Binding-site contacts:
Ligand atom C10 contacts residue ASP46 of chain 1.A at 3.4 Å.
Ligand atom C10 contacts residue GLU421 of chain 1.A at 3.8 Å.
Ligand atom C1 contacts residue PHE422 of chain 1.A at 3.3 Å (hydrophobic).
Ligand atom C18 contacts residue TRP56 of chain 1.A at 3.8 Å (hydrophobic).
Ligand atom C13 contacts residue TRP56 of chain 1.A at 3.8 Å (hydrophobic).
Ligand atom C12 contacts residue GLU421 of chain 1.A at 3.7 Å.
Ligand atom C5 contacts residue COA1 of chain 1.B at 3.8 Å.
Ligand atom C17 contacts residue TRP56 of chain 1.A at 3.9 Å (hydrophobic).
Ligand atom C4 contacts residue PHE422 of chain 1.A at 3.2 Å (hydrophobic).
Ligand atom C14 contacts residue GLU421 of chain 1.A at 3.9 Å.
Ligand atom C15 contacts residue TRP56 of chain 1.A at 3.8 Å (hydrophobic).
Ligand atom C21 contacts residue PHE104 of chain 1.A at 3.7 Å (hydrophobic).
Ligand atom C5 contacts residue SER103 of chain 1.A at 3.7 Å.
Ligand atom F contacts residue PHE44 of chain 1.A at 3.8 Å.
Ligand atom C16 contacts residue TRP56 of chain 1.A at 3.9 Å (hydrophobic).
Ligand atom C19 contacts residue ARG57 of chain 1.A at 3.9 Å.
Ligand atom C20 contacts residue PHE104 of chain 1.A at 3.6 Å (hydrophobic).
Ligand atom C11 contacts residue GLU421 of chain 1.A at 3.3 Å.
Ligand atom C14 contacts residue PHE422 of chain 1.A at 3.7 Å (hydrophobic).
Ligand atom C15 contacts residue PHE104 of chain 1.A at 3.9 Å (hydrophobic).
Ligand atom O contacts residue ILE48 of chain 1.A at 3.5 Å.
Ligand atom C14 contacts residue TRP56 of chain 1.A at 3.4 Å (hydrophobic).
Ligand atom C16 contacts residue SER103 of chain 1.A at 3.8 Å.
Ligand atom C3 contacts residue PHE422 of chain 1.A at 3.8 Å (hydrophobic).
Ligand atom C4 contacts residue SER103 of chain 1.A at 3.8 Å.
Ligand atom C7 contacts residue PHE104 of chain 1.A at 3.7 Å (hydrophobic).
Ligand atom C6 contacts residue SER103 of chain 1.A at 3.8 Å.
Ligand atom F contacts residue VAL105 of chain 1.A at 3.8 Å.
Ligand atom C5 contacts residue PHE422 of chain 1.A at 3.7 Å (hydrophobic).
Ligand atom C1 contacts residue SER103 of chain 1.A at 3.5 Å.
Ligand atom C20 contacts residue ALA53 of chain 1.A at 3.6 Å (hydrophobic).
Ligand atom C19 contacts residue LEU83 of chain 1.A at 3.8 Å (hydrophobic).
Ligand atom N contacts residue PHE422 of chain 1.A at 3.5 Å (h-bond).
Ligand atom F contacts residue PHE104 of chain 1.A at 3.4 Å.
Ligand atom C6 contacts residue PHE104 of chain 1.A at 3.6 Å (hydrophobic).
Ligand atom F contacts residue COA1 of chain 1.B at 3.2 Å.
Ligand atom C20 contacts residue TRP56 of chain 1.A at 3.7 Å (hydrophobic).
Ligand atom C21 contacts residue TRP56 of chain 1.A at 3.8 Å (hydrophobic).
Ligand atom C19 contacts residue ALA53 of chain 1.A at 3.9 Å (hydrophobic).
Ligand atom C13 contacts residue GLU421 of chain 1.A at 3.3 Å.

A protein and the small-molecule ligand that binds it are described below.
Small molecule (SMILES): Cc1ccc(C(=O)C[n+]2ccn3cccc3c2-c2ccc(F)cc2)cc1

Sequence of chain 1.A:
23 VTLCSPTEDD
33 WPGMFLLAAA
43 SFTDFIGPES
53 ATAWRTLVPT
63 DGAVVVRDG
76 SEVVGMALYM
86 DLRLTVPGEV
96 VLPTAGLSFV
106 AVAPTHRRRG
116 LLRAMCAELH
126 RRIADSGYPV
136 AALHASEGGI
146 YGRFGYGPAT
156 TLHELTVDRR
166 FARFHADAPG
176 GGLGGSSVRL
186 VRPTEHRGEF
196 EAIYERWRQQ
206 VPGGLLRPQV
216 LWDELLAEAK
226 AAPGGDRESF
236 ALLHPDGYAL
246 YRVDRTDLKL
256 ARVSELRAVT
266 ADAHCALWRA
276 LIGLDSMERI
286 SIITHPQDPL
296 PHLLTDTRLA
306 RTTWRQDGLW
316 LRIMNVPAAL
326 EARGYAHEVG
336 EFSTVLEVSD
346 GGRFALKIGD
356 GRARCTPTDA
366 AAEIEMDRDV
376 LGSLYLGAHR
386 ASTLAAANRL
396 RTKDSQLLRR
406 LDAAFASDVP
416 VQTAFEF